Binding-site contacts:
Ligand atom C12 contacts residue TRP174 of chain 1.A at 4.3 Å (hydrophobic).
Ligand atom O3 contacts residue PRO246 of chain 1.A at 3.7 Å.
Ligand atom C8 contacts residue TRP174 of chain 1.A at 3.9 Å (hydrophobic).
Ligand atom C12 contacts residue LEU237 of chain 1.B at 4.1 Å (hydrophobic).
Ligand atom C7 contacts residue PHE178 of chain 1.A at 3.9 Å (hydrophobic).
Ligand atom C11 contacts residue PHE243 of chain 1.A at 4.0 Å (hydrophobic).
Ligand atom C12 contacts residue PHE243 of chain 1.A at 4.2 Å (hydrophobic).
Ligand atom N4 contacts residue PHE243 of chain 1.A at 4.0 Å.
Ligand atom C19 contacts residue PHE178 of chain 1.A at 4.1 Å (hydrophobic).
Ligand atom N6 contacts residue PHE243 of chain 1.A at 3.2 Å (h-bond).
Ligand atom F1 contacts residue PHE42 of chain 1.D at 4.2 Å.
Ligand atom N5 contacts residue SER241 of chain 1.B at 3.8 Å.
Ligand atom N6 contacts residue LEU237 of chain 1.B at 3.9 Å.
Ligand atom N5 contacts residue LEU237 of chain 1.B at 3.1 Å (h-bond).
Ligand atom C9 contacts residue LEU237 of chain 1.B at 4.2 Å (hydrophobic).
Ligand atom C15 contacts residue PHE178 of chain 1.A at 4.3 Å (hydrophobic).
Ligand atom O3 contacts residue TRP174 of chain 1.A at 3.0 Å.
Ligand atom O2 contacts residue ILE238 of chain 1.B at 3.8 Å.
Ligand atom C13 contacts residue TRP174 of chain 1.A at 3.7 Å (hydrophobic).
Ligand atom C22 contacts residue SER241 of chain 1.B at 3.6 Å.
Ligand atom C10 contacts residue LEU237 of chain 1.B at 3.7 Å (hydrophobic).
Ligand atom N6 contacts residue SER241 of chain 1.B at 3.2 Å (h-bond).
Ligand atom C17 contacts residue LEU181 of chain 1.A at 4.0 Å (hydrophobic).
Ligand atom C14 contacts residue TRP174 of chain 1.A at 3.6 Å (hydrophobic).
Ligand atom O2 contacts residue LEU237 of chain 1.B at 4.0 Å.
Ligand atom C15 contacts residue LEU237 of chain 1.B at 3.6 Å (hydrophobic).
Ligand atom C7 contacts residue TRP174 of chain 1.A at 3.5 Å (hydrophobic).
Ligand atom C10 contacts residue TRP174 of chain 1.A at 3.8 Å (hydrophobic).
Ligand atom C15 contacts residue LEU181 of chain 1.A at 4.3 Å (hydrophobic).
Ligand atom C16 contacts residue PHE178 of chain 1.A at 4.2 Å (hydrophobic).
Ligand atom N6 contacts residue PRO246 of chain 1.A at 4.2 Å.
Ligand atom C20 contacts residue TRP174 of chain 1.A at 4.0 Å (hydrophobic).
Ligand atom N5 contacts residue TRP174 of chain 1.A at 4.3 Å.
Ligand atom C18 contacts residue PHE178 of chain 1.A at 4.0 Å (hydrophobic).
Ligand atom C17 contacts residue LEU237 of chain 1.B at 3.5 Å (hydrophobic).
Ligand atom C17 contacts residue PHE178 of chain 1.A at 4.2 Å (hydrophobic).
Ligand atom C19 contacts residue LEU237 of chain 1.B at 3.9 Å (hydrophobic).
Ligand atom C15 contacts residue PHE243 of chain 1.A at 4.1 Å (hydrophobic).
Ligand atom C9 contacts residue PHE178 of chain 1.A at 4.0 Å (hydrophobic).
Ligand atom C20 contacts residue LEU237 of chain 1.B at 4.0 Å (hydrophobic).

This small molecule binds to this protein.
Small molecule (SMILES): CCOC(=O)Nc1ccc(NCc2ccc(F)cc2)cc1N

Sequence of chain 1.B:
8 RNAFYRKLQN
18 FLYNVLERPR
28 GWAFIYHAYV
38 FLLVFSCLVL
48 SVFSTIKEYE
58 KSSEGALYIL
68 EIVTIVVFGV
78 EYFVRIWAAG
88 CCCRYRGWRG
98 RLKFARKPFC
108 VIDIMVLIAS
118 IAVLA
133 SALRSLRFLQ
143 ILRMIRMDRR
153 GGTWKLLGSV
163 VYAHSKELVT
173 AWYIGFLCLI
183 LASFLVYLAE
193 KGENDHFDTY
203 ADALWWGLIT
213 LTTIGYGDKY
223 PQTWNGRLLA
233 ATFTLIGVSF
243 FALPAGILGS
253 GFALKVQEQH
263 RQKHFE

Sequence of chain 1.A:
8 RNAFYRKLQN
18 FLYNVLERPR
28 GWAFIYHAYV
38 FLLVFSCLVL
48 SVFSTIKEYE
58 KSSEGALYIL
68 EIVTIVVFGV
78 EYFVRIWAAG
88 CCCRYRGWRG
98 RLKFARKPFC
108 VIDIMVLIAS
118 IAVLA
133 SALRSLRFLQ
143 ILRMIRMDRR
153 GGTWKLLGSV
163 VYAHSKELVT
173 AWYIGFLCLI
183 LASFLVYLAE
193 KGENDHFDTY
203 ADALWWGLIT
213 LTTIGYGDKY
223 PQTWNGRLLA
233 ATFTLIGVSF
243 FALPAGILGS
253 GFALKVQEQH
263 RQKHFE

Sequence of chain 1.D:
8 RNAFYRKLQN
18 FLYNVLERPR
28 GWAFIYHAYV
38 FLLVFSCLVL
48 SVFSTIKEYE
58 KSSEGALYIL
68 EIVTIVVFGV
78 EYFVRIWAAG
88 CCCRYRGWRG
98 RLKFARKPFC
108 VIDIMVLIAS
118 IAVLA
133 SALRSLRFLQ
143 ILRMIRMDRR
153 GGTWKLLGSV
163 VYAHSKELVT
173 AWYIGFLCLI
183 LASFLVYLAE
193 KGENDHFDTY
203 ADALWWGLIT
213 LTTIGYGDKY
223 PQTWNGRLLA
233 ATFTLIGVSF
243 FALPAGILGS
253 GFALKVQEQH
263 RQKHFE